Sequence of chain 1.A:
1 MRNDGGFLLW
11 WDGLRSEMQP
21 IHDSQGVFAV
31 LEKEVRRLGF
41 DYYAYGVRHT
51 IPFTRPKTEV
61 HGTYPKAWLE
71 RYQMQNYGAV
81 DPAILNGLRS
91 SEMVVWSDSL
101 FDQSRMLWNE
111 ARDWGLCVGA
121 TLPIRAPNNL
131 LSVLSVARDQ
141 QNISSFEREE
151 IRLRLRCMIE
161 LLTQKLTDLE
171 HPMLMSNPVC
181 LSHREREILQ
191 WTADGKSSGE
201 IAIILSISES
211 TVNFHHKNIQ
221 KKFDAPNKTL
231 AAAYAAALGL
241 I

The small molecule below binds the protein below.
Small molecule (SMILES): O=C(CCCOc1cccc(Br)c1)N[C@H]1CCSC1=O

Binding-site contacts:
Ligand atom O05 contacts residue VAL60 of chain 1.A at 3.5 Å.
Ligand atom C19 contacts residue TRP68 of chain 1.A at 3.5 Å (hydrophobic).
Ligand atom C08 contacts residue SER135 of chain 1.A at 3.6 Å.
Ligand atom C07 contacts residue ILE84 of chain 1.A at 3.8 Å (hydrophobic).
Ligand atom C20 contacts residue LEU69 of chain 1.A at 3.8 Å (hydrophobic).
Ligand atom C03 contacts residue ALA44 of chain 1.A at 3.7 Å (hydrophobic).
Ligand atom C03 contacts residue TYR64 of chain 1.A at 3.5 Å (hydrophobic).
Ligand atom O10 contacts residue THR121 of chain 1.A at 3.9 Å.
Ligand atom BR1 contacts residue HIS61 of chain 1.A at 3.5 Å.
Ligand atom C19 contacts residue TYR64 of chain 1.A at 3.6 Å (hydrophobic).
Ligand atom BR1 contacts residue GLY62 of chain 1.A at 3.3 Å.
Ligand atom C07 contacts residue ASP81 of chain 1.A at 3.8 Å.
Ligand atom O10 contacts residue ASP81 of chain 1.A at 3.2 Å (salt-bridge).
Ligand atom C07 contacts residue TYR72 of chain 1.A at 3.9 Å (hydrophobic).
Ligand atom O05 contacts residue ALA44 of chain 1.A at 3.5 Å.
Ligand atom O10 contacts residue SER135 of chain 1.A at 3.7 Å.
Ligand atom C13 contacts residue ASP81 of chain 1.A at 3.1 Å.
Ligand atom C18 contacts residue TYR64 of chain 1.A at 3.4 Å (hydrophobic).
Ligand atom O17 contacts residue LEU116 of chain 1.A at 3.3 Å.
Ligand atom O17 contacts residue TRP68 of chain 1.A at 2.8 Å (h-bond).
Ligand atom O10 contacts residue ALA83 of chain 1.A at 3.8 Å.
Ligand atom C06 contacts residue VAL60 of chain 1.A at 3.7 Å (hydrophobic).
Ligand atom C04 contacts residue TYR64 of chain 1.A at 3.4 Å (hydrophobic).
Ligand atom C09 contacts residue ASP81 of chain 1.A at 3.5 Å.
Ligand atom O05 contacts residue TYR64 of chain 1.A at 3.8 Å.
Ligand atom N11 contacts residue TYR72 of chain 1.A at 3.9 Å.
Ligand atom C13 contacts residue TYR72 of chain 1.A at 3.6 Å (hydrophobic).
Ligand atom C12 contacts residue TRP96 of chain 1.A at 3.9 Å (hydrophobic).
Ligand atom C18 contacts residue TYR72 of chain 1.A at 3.4 Å (hydrophobic).
Ligand atom C02 contacts residue TYR64 of chain 1.A at 3.7 Å (hydrophobic).
Ligand atom C16 contacts residue TRP68 of chain 1.A at 3.8 Å (hydrophobic).
Ligand atom C14 contacts residue PHE101 of chain 1.A at 3.6 Å (hydrophobic).
Ligand atom S15 contacts residue ALA111 of chain 1.A at 3.4 Å.
Ligand atom C04 contacts residue VAL60 of chain 1.A at 3.8 Å (hydrophobic).
Ligand atom C03 contacts residue VAL60 of chain 1.A at 3.4 Å (hydrophobic).
Ligand atom C16 contacts residue LEU116 of chain 1.A at 3.8 Å (hydrophobic).
Ligand atom C20 contacts residue TYR64 of chain 1.A at 3.7 Å (hydrophobic).
Ligand atom C09 contacts residue SER135 of chain 1.A at 3.8 Å.
Ligand atom C06 contacts residue TYR72 of chain 1.A at 3.5 Å (hydrophobic).
Ligand atom C19 contacts residue TYR72 of chain 1.A at 3.8 Å (hydrophobic).